A protein and the small-molecule ligand that binds it are described below.
Small molecule (SMILES): CC(=O)N[C@H]1[C@H](O[C@H]2[C@H](O)[C@@H](NC(C)=O)CO[C@@H]2CO)O[C@H](CO)[C@@H](O)[C@@H]1O

Sequence of chain 52.C:
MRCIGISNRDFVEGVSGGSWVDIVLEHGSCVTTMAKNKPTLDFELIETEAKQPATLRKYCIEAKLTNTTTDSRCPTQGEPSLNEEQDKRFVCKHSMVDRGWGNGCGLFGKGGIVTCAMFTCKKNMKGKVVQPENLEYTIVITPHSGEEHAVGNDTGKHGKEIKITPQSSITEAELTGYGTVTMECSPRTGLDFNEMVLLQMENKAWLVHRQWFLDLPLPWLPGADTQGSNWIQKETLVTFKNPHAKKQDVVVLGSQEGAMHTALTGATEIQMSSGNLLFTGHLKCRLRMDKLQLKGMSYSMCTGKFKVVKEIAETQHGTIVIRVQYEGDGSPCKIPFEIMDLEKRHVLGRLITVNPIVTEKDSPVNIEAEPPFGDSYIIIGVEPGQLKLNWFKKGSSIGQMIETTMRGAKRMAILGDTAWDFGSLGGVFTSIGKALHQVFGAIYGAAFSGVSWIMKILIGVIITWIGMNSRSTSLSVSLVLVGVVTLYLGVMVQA

Binding-site contacts:
Ligand atom O6 contacts residue GLY156 of chain 52.E at 4.5 Å.
Ligand atom C4 contacts residue ASN153 of chain 52.E at 4.2 Å.
Ligand atom C1 contacts residue HIS158 of chain 52.E at 3.9 Å.
Ligand atom C8 contacts residue GLY102 of chain 52.C at 3.3 Å.
Ligand atom C4 contacts residue HIS149 of chain 52.E at 4.4 Å.
Ligand atom O3 contacts residue HIS149 of chain 52.E at 4.2 Å.
Ligand atom O5 contacts residue HIS149 of chain 52.E at 3.5 Å (h-bond).
Ligand atom C5 contacts residue HIS158 of chain 52.E at 4.2 Å.
Ligand atom C1 contacts residue ASN153 of chain 52.E at 1.4 Å.
Ligand atom O7 contacts residue HIS149 of chain 52.E at 3.6 Å.
Ligand atom C3 contacts residue ASN153 of chain 52.E at 3.8 Å.
Ligand atom O5 contacts residue THR155 of chain 52.E at 4.3 Å.
Ligand atom O7 contacts residue ASN153 of chain 52.E at 3.3 Å (h-bond).
Ligand atom C6 contacts residue HIS149 of chain 52.E at 4.2 Å.
Ligand atom C2 contacts residue ASN153 of chain 52.E at 2.4 Å.
Ligand atom C5 contacts residue ASN153 of chain 52.E at 3.6 Å.
Ligand atom C8 contacts residue ASN153 of chain 52.E at 4.0 Å.
Ligand atom C7 contacts residue ASN153 of chain 52.E at 3.3 Å.
Ligand atom C3 contacts residue HIS149 of chain 52.E at 4.5 Å.
Ligand atom C1 contacts residue HIS149 of chain 52.E at 3.6 Å.
Ligand atom O5 contacts residue HIS158 of chain 52.E at 3.1 Å (h-bond).
Ligand atom O5 contacts residue ASN153 of chain 52.E at 2.3 Å (h-bond).
Ligand atom C1 contacts residue THR155 of chain 52.E at 4.0 Å.
Ligand atom N2 contacts residue ASN153 of chain 52.E at 2.9 Å (h-bond).
Ligand atom O6 contacts residue HIS149 of chain 52.E at 3.0 Å (h-bond).
Ligand atom C7 contacts residue HIS149 of chain 52.E at 4.5 Å.
Ligand atom O6 contacts residue ASN153 of chain 52.E at 4.5 Å.
Ligand atom C2 contacts residue HIS149 of chain 52.E at 3.7 Å.
Ligand atom C5 contacts residue HIS149 of chain 52.E at 4.4 Å.
Ligand atom O6 contacts residue HIS158 of chain 52.E at 2.8 Å (h-bond).
Ligand atom C6 contacts residue HIS158 of chain 52.E at 4.0 Å.

Sequence of chain 52.E:
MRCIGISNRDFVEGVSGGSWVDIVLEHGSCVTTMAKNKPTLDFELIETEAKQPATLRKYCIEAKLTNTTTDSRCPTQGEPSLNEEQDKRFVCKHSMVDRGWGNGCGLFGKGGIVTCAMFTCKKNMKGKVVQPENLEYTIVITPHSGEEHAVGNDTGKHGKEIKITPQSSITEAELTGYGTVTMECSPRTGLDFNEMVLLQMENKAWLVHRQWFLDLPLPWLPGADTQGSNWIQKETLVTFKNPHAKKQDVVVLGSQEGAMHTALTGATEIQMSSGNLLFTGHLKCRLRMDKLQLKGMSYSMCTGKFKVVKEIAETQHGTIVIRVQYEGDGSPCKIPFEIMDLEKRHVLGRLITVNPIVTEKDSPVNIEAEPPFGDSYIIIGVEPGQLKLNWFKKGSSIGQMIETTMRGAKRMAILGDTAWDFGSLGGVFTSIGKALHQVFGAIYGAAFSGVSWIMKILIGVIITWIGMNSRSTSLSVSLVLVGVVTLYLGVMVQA